This protein binds this small molecule.
Small molecule (SMILES): CC1(C)OC(=O)c2ccc(Nc3ncc(-c4nnco4)c(N[C@H](CO)c4ccccc4)n3)cc21

Sequence of chain 1.B:
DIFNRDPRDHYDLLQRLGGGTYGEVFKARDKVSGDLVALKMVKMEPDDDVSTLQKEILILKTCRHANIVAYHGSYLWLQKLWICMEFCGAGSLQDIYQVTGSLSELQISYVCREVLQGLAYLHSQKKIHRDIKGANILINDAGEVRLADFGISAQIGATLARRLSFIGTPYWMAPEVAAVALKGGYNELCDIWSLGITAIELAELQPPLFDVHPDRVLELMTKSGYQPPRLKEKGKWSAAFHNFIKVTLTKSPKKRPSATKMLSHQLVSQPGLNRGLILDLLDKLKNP

Binding-site contacts:
Ligand atom O30 contacts residue ASP176 of chain 1.B at 3.0 Å (salt-bridge).
Ligand atom N3 contacts residue ALA65 of chain 1.B at 3.9 Å.
Ligand atom C17 contacts residue MET112 of chain 1.B at 3.7 Å (hydrophobic).
Ligand atom C1 contacts residue CYS115 of chain 1.B at 3.4 Å (hydrophobic).
Ligand atom C22 contacts residue VAL52 of chain 1.B at 3.7 Å (hydrophobic).
Ligand atom N9 contacts residue GLU113 of chain 1.B at 3.2 Å (salt-bridge).
Ligand atom N5 contacts residue LEU165 of chain 1.B at 3.9 Å.
Ligand atom N3 contacts residue PHE114 of chain 1.B at 3.6 Å.
Ligand atom C23 contacts residue VAL52 of chain 1.B at 3.7 Å (hydrophobic).
Ligand atom C7 contacts residue GLY118 of chain 1.B at 3.9 Å.
Ligand atom O31 contacts residue GLY118 of chain 1.B at 3.7 Å.
Ligand atom N33 contacts residue GLY116 of chain 1.B at 3.0 Å (h-bond).
Ligand atom C11 contacts residue SER119 of chain 1.B at 3.8 Å.
Ligand atom C7 contacts residue LEU44 of chain 1.B at 3.8 Å (hydrophobic).
Ligand atom C14 contacts residue LEU165 of chain 1.B at 3.4 Å (hydrophobic).
Ligand atom N9 contacts residue LEU165 of chain 1.B at 3.8 Å.
Ligand atom N3 contacts residue CYS115 of chain 1.B at 3.0 Å (h-bond).
Ligand atom N9 contacts residue ALA65 of chain 1.B at 3.5 Å.
Ligand atom C14 contacts residue GLU113 of chain 1.B at 3.7 Å.
Ligand atom C7 contacts residue CYS115 of chain 1.B at 3.6 Å (hydrophobic).
Ligand atom C18 contacts residue VAL96 of chain 1.B at 3.8 Å (hydrophobic).
Ligand atom C18 contacts residue MET112 of chain 1.B at 3.5 Å (hydrophobic).
Ligand atom C23 contacts residue GLY45 of chain 1.B at 3.6 Å.
Ligand atom C15 contacts residue LEU165 of chain 1.B at 3.7 Å (hydrophobic).
Ligand atom N34 contacts residue LEU44 of chain 1.B at 3.7 Å.
Ligand atom C27 contacts residue MET112 of chain 1.B at 3.7 Å (hydrophobic).
Ligand atom O30 contacts residue MET112 of chain 1.B at 3.5 Å (h-bond).
Ligand atom C2 contacts residue CYS115 of chain 1.B at 3.2 Å (hydrophobic).
Ligand atom C4 contacts residue CYS115 of chain 1.B at 3.9 Å (hydrophobic).
Ligand atom C2 contacts residue PHE114 of chain 1.B at 3.5 Å (hydrophobic).
Ligand atom C27 contacts residue ASP176 of chain 1.B at 3.6 Å.
Ligand atom C19 contacts residue LEU165 of chain 1.B at 3.7 Å (hydrophobic).
Ligand atom C19 contacts residue GLU113 of chain 1.B at 3.3 Å.
Ligand atom C23 contacts residue LEU44 of chain 1.B at 3.9 Å (hydrophobic).
Ligand atom C11 contacts residue ASP122 of chain 1.B at 3.5 Å.
Ligand atom N34 contacts residue CYS115 of chain 1.B at 3.5 Å (h-bond).
Ligand atom N33 contacts residue LEU44 of chain 1.B at 3.8 Å.
Ligand atom N34 contacts residue GLY116 of chain 1.B at 3.1 Å (h-bond).
Ligand atom O26 contacts residue ASP176 of chain 1.B at 3.8 Å.
Ligand atom O13 contacts residue ASP122 of chain 1.B at 2.6 Å (salt-bridge).